Binding-site contacts:
Ligand atom O6 contacts residue ASN211 of chain 1.G at 3.5 Å (h-bond).
Ligand atom O7 contacts residue ASN211 of chain 1.G at 3.8 Å.
Ligand atom C5 contacts residue ASN211 of chain 1.G at 3.7 Å.
Ligand atom C1 contacts residue ASN211 of chain 1.G at 1.4 Å.
Ligand atom C3 contacts residue ASN211 of chain 1.G at 3.8 Å.
Ligand atom O7 contacts residue LYS201 of chain 1.G at 3.4 Å (salt-bridge).
Ligand atom C8 contacts residue ASP200 of chain 1.G at 3.1 Å.
Ligand atom C7 contacts residue LYS201 of chain 1.G at 4.1 Å.
Ligand atom C6 contacts residue ASN211 of chain 1.G at 4.3 Å.
Ligand atom C4 contacts residue ASN211 of chain 1.G at 4.2 Å.
Ligand atom C8 contacts residue LYS201 of chain 1.G at 4.1 Å.
Ligand atom C7 contacts residue ASP200 of chain 1.G at 4.1 Å.
Ligand atom N2 contacts residue ASN211 of chain 1.G at 2.9 Å (h-bond).
Ligand atom C7 contacts residue ASN211 of chain 1.G at 3.5 Å.
Ligand atom O5 contacts residue ASN211 of chain 1.G at 2.4 Å (h-bond).
Ligand atom C2 contacts residue ASN211 of chain 1.G at 2.4 Å.
Ligand atom O7 contacts residue ASP200 of chain 1.G at 4.2 Å.
Ligand atom O7 contacts residue LYS199 of chain 1.G at 4.2 Å.

This protein binds this small molecule.
Small molecule (SMILES): CC(=O)N[C@@H]1[C@@H](O)[C@H](O)[C@@H](CO)O[C@H]1O

Sequence of chain 1.G:
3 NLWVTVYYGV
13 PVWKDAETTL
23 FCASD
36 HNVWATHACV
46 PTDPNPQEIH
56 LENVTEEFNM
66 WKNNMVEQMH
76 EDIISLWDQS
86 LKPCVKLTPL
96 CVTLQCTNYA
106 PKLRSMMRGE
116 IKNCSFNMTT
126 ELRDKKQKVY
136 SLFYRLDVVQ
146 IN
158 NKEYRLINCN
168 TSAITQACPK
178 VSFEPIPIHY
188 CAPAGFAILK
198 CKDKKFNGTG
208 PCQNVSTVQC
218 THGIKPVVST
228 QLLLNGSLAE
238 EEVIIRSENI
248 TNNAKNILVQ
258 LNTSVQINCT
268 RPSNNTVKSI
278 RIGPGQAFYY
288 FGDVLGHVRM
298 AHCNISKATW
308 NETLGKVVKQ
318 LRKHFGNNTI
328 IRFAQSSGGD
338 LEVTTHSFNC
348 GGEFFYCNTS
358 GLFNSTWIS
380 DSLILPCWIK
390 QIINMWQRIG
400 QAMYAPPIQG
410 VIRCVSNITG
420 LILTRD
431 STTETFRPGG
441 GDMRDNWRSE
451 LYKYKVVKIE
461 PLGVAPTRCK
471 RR